The small molecule below binds the protein below.
Small molecule (SMILES): O=C(O)Cn1cc(Cc2nc3c(F)c(F)cc(F)c3s2)c2cccnc21

Binding-site contacts:
Ligand atom O21 contacts residue HIS114 of chain 1.A at 3.1 Å (h-bond).
Ligand atom C3 contacts residue TRP115 of chain 1.A at 3.5 Å (hydrophobic).
Ligand atom F1 contacts residue CYS307 of chain 1.A at 3.5 Å.
Ligand atom F1 contacts residue THR117 of chain 1.A at 3.7 Å.
Ligand atom N10 contacts residue ALA303 of chain 1.A at 3.5 Å.
Ligand atom C23 contacts residue TRP24 of chain 1.A at 3.6 Å (hydrophobic).
Ligand atom F4 contacts residue TYR313 of chain 1.A at 3.4 Å.
Ligand atom N10 contacts residue TRP115 of chain 1.A at 3.5 Å.
Ligand atom C8 contacts residue TRP115 of chain 1.A at 3.4 Å (hydrophobic).
Ligand atom C20 contacts residue NDP1 of chain 1.B at 3.6 Å.
Ligand atom C5 contacts residue TRP115 of chain 1.A at 3.7 Å (hydrophobic).
Ligand atom F1 contacts residue PRO314 of chain 1.A at 3.7 Å.
Ligand atom N18 contacts residue TRP24 of chain 1.A at 3.5 Å.
Ligand atom C19 contacts residue TRP24 of chain 1.A at 3.4 Å (hydrophobic).
Ligand atom F7 contacts residue TRP83 of chain 1.A at 3.4 Å.
Ligand atom F1 contacts residue TYR313 of chain 1.A at 3.4 Å.
Ligand atom O21 contacts residue NDP1 of chain 1.B at 3.5 Å (h-bond).
Ligand atom N24 contacts residue TRP24 of chain 1.A at 3.5 Å (h-bond).
Ligand atom F4 contacts residue ALA303 of chain 1.A at 3.7 Å.
Ligand atom N10 contacts residue LEU304 of chain 1.A at 3.5 Å (h-bond).
Ligand atom O22 contacts residue TYR52 of chain 1.A at 2.7 Å (h-bond).
Ligand atom O22 contacts residue NDP1 of chain 1.B at 3.1 Å.
Ligand atom O21 contacts residue TRP115 of chain 1.A at 3.0 Å (h-bond).
Ligand atom C6 contacts residue TRP115 of chain 1.A at 3.4 Å (hydrophobic).
Ligand atom C12 contacts residue TRP115 of chain 1.A at 3.5 Å (hydrophobic).
Ligand atom F7 contacts residue CYS84 of chain 1.A at 3.5 Å.
Ligand atom C9 contacts residue TRP115 of chain 1.A at 3.5 Å (hydrophobic).
Ligand atom C14 contacts residue TRP223 of chain 1.A at 3.7 Å (hydrophobic).
Ligand atom C26 contacts residue PHE126 of chain 1.A at 3.7 Å (hydrophobic).
Ligand atom F4 contacts residue LEU304 of chain 1.A at 3.4 Å.
Ligand atom O22 contacts residue HIS114 of chain 1.A at 2.7 Å (h-bond).
Ligand atom F7 contacts residue TRP115 of chain 1.A at 3.5 Å.
Ligand atom F4 contacts residue TRP115 of chain 1.A at 3.7 Å.
Ligand atom C2 contacts residue TRP115 of chain 1.A at 3.6 Å (hydrophobic).
Ligand atom F7 contacts residue PHE119 of chain 1.A at 3.6 Å.
Ligand atom C2 contacts residue CYS307 of chain 1.A at 3.6 Å (hydrophobic).
Ligand atom S11 contacts residue TRP115 of chain 1.A at 3.6 Å.
Ligand atom C20 contacts residue HIS114 of chain 1.A at 3.3 Å.
Ligand atom C5 contacts residue THR117 of chain 1.A at 3.3 Å.
Ligand atom C5 contacts residue CYS307 of chain 1.A at 3.8 Å (hydrophobic).

Sequence of chain 1.A:
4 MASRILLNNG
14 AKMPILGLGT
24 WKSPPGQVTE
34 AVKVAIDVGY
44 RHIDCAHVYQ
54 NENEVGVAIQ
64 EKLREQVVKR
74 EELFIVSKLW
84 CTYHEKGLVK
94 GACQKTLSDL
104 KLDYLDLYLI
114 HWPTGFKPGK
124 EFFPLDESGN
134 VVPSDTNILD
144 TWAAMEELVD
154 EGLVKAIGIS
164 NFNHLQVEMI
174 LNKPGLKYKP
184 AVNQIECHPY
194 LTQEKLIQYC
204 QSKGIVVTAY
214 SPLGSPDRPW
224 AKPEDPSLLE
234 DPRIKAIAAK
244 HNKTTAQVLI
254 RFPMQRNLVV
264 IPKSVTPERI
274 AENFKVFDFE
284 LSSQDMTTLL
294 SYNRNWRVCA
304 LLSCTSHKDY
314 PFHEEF